The small molecule below binds the protein below.
Small molecule (SMILES): O=S(=O)(c1cccs1)N(Cc1ccc(F)cc1)Cc1ncn[nH]1

Binding-site contacts:
Ligand atom N9 contacts residue HIS125 of chain 1.A at 3.7 Å.
Ligand atom N13 contacts residue MN1 of chain 1.E at 3.0 Å.
Ligand atom O19 contacts residue HIS125 of chain 1.A at 3.2 Å.
Ligand atom C3 contacts residue ALA308 of chain 1.A at 3.6 Å (hydrophobic).
Ligand atom C10 contacts residue HIS225 of chain 1.A at 3.9 Å.
Ligand atom O17 contacts residue TYR338 of chain 1.A at 3.6 Å.
Ligand atom C22 contacts residue ASN223 of chain 1.A at 3.8 Å.
Ligand atom C11 contacts residue HIS125 of chain 1.A at 3.6 Å.
Ligand atom C10 contacts residue MN1 of chain 1.E at 3.6 Å.
Ligand atom O17 contacts residue HIS125 of chain 1.A at 3.6 Å.
Ligand atom N12 contacts residue ASP156 of chain 1.A at 3.2 Å (salt-bridge).
Ligand atom C10 contacts residue GLU258 of chain 1.A at 3.7 Å.
Ligand atom C11 contacts residue GLU258 of chain 1.A at 3.8 Å.
Ligand atom C10 contacts residue HIS125 of chain 1.A at 3.8 Å.
Ligand atom C11 contacts residue MN1 of chain 1.E at 3.2 Å.
Ligand atom N12 contacts residue GLU258 of chain 1.A at 3.3 Å (salt-bridge).
Ligand atom F7 contacts residue ALA308 of chain 1.A at 2.9 Å.
Ligand atom C14 contacts residue ASP145 of chain 1.A at 3.2 Å.
Ligand atom C14 contacts residue MN1 of chain 1.F at 3.1 Å.
Ligand atom N12 contacts residue MN1 of chain 1.F at 3.0 Å.
Ligand atom N13 contacts residue ASP156 of chain 1.A at 3.3 Å (salt-bridge).
Ligand atom N12 contacts residue MN1 of chain 1.E at 2.2 Å.
Ligand atom N15 contacts residue HIS125 of chain 1.A at 2.8 Å (h-bond).
Ligand atom F7 contacts residue HIS276 of chain 1.A at 3.5 Å.
Ligand atom S16 contacts residue HIS125 of chain 1.A at 3.6 Å.
Ligand atom C4 contacts residue PHE113 of chain 1.A at 3.9 Å (hydrophobic).
Ligand atom C23 contacts residue ASN223 of chain 1.A at 3.7 Å.
Ligand atom C6 contacts residue HIS125 of chain 1.A at 3.8 Å.
Ligand atom C22 contacts residue GLY224 of chain 1.A at 3.8 Å.
Ligand atom N13 contacts residue MN1 of chain 1.F at 2.1 Å.
Ligand atom C1 contacts residue TYR338 of chain 1.A at 3.7 Å (hydrophobic).
Ligand atom S20 contacts residue HIS233 of chain 1.A at 3.5 Å.
Ligand atom N13 contacts residue ASP145 of chain 1.A at 3.0 Å (salt-bridge).
Ligand atom N12 contacts residue HIS225 of chain 1.A at 3.6 Å (h-bond).
Ligand atom N12 contacts residue GLU353 of chain 1.A at 3.7 Å.
Ligand atom C22 contacts residue HIS225 of chain 1.A at 3.8 Å.
Ligand atom C14 contacts residue HIS125 of chain 1.A at 3.8 Å.
Ligand atom C21 contacts residue THR237 of chain 1.A at 3.9 Å.
Ligand atom C2 contacts residue TYR338 of chain 1.A at 3.6 Å (hydrophobic).
Ligand atom N13 contacts residue GLU353 of chain 1.A at 3.7 Å.

Sequence of chain 1.A:
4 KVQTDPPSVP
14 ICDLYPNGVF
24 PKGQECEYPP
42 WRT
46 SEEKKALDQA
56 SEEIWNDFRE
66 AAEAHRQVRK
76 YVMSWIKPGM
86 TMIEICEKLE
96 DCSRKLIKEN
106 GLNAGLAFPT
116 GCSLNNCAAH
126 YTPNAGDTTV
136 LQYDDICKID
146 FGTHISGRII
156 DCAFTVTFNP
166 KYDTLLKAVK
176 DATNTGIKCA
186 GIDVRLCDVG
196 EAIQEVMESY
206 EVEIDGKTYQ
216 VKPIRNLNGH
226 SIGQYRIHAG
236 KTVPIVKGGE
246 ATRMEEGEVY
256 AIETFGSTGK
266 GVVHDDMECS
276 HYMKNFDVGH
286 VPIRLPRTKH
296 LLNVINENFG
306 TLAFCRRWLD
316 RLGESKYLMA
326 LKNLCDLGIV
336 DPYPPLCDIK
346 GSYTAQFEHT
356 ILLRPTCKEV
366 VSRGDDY